Sequence of chain 2.A:
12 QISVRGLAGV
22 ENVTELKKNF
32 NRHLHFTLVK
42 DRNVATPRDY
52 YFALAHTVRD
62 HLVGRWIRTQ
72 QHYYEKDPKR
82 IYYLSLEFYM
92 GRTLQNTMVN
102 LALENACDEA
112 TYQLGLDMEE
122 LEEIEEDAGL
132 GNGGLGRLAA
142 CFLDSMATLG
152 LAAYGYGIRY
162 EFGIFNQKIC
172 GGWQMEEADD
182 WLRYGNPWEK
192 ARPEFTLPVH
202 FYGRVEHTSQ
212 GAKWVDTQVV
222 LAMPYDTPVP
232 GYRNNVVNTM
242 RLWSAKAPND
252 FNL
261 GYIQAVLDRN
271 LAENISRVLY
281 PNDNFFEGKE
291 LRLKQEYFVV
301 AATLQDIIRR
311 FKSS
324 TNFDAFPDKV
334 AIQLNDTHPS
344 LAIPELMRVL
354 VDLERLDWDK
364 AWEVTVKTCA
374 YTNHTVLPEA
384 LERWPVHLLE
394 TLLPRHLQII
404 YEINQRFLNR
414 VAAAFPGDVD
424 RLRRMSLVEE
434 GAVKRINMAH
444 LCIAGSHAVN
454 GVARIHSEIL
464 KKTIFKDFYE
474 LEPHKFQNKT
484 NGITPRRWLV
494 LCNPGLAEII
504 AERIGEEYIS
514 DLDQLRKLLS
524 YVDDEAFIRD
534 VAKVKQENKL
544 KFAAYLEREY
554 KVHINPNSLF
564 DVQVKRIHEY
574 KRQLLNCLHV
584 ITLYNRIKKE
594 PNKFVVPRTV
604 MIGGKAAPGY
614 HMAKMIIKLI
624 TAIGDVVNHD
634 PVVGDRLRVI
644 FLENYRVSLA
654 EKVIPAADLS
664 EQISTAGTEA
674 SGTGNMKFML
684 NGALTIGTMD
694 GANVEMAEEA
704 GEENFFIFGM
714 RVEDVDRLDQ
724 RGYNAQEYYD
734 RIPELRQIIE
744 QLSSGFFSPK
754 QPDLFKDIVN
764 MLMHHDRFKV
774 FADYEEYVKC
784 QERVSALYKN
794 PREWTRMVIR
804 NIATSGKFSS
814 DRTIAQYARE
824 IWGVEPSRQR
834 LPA

A protein and the small-molecule ligand that binds it are described below.
Small molecule (SMILES): OC[C@H]1O[C@@H](c2nnc(-c3ccccc3)[nH]2)[C@H](O)[C@@H](O)[C@@H]1O

Binding-site contacts:
Ligand atom C2 contacts residue HIS377 of chain 2.A at 3.5 Å.
Ligand atom O4 contacts residue GLY675 of chain 2.A at 2.8 Å (h-bond).
Ligand atom C8 contacts residue ASN284 of chain 2.A at 3.7 Å.
Ligand atom O6 contacts residue ASN484 of chain 2.A at 2.8 Å (h-bond).
Ligand atom C1A contacts residue ASN284 of chain 2.A at 3.5 Å.
Ligand atom C8 contacts residue PHE285 of chain 2.A at 3.8 Å (hydrophobic).
Ligand atom O4 contacts residue SER674 of chain 2.A at 3.6 Å.
Ligand atom N2 contacts residue HIS377 of chain 2.A at 2.6 Å (h-bond).
Ligand atom C6A contacts residue ASN284 of chain 2.A at 3.4 Å.
Ligand atom C10 contacts residue ASN282 of chain 2.A at 3.3 Å.
Ligand atom C6 contacts residue HIS377 of chain 2.A at 3.5 Å.
Ligand atom O4 contacts residue ASN484 of chain 2.A at 3.6 Å.
Ligand atom C8 contacts residue HIS341 of chain 2.A at 3.8 Å.
Ligand atom C2 contacts residue GLU672 of chain 2.A at 3.8 Å.
Ligand atom C9 contacts residue ASN282 of chain 2.A at 3.5 Å.
Ligand atom O6 contacts residue HIS377 of chain 2.A at 2.7 Å (h-bond).
Ligand atom N2 contacts residue THR378 of chain 2.A at 3.8 Å.
Ligand atom N2 contacts residue ASN284 of chain 2.A at 3.5 Å (h-bond).
Ligand atom O2 contacts residue TYR573 of chain 2.A at 3.0 Å (h-bond).
Ligand atom N3 contacts residue HIS377 of chain 2.A at 3.6 Å (h-bond).
Ligand atom N3 contacts residue THR378 of chain 2.A at 3.8 Å.
Ligand atom C11 contacts residue ASN284 of chain 2.A at 3.6 Å.
Ligand atom C10 contacts residue GLU88 of chain 2.A at 3.7 Å.
Ligand atom O5 contacts residue LEU136 of chain 2.A at 3.8 Å.
Ligand atom C3 contacts residue GLU672 of chain 2.A at 3.3 Å.
Ligand atom N3 contacts residue ASN284 of chain 2.A at 3.7 Å.
Ligand atom N5 contacts residue ASN284 of chain 2.A at 3.8 Å.
Ligand atom O3 contacts residue ALA673 of chain 2.A at 3.2 Å (h-bond).
Ligand atom C6 contacts residue ASN484 of chain 2.A at 3.4 Å.
Ligand atom N5 contacts residue LEU136 of chain 2.A at 3.7 Å.
Ligand atom O3 contacts residue GLY675 of chain 2.A at 3.1 Å (h-bond).
Ligand atom O3 contacts residue GLU672 of chain 2.A at 2.7 Å (salt-bridge).
Ligand atom O2 contacts residue GLU672 of chain 2.A at 3.2 Å (salt-bridge).
Ligand atom O3 contacts residue SER674 of chain 2.A at 3.0 Å (h-bond).
Ligand atom C1A contacts residue HIS377 of chain 2.A at 3.6 Å.
Ligand atom C7 contacts residue ASN284 of chain 2.A at 3.5 Å.
Ligand atom O5 contacts residue HIS377 of chain 2.A at 3.7 Å.
Ligand atom O2 contacts residue ASN284 of chain 2.A at 2.7 Å (h-bond).
Ligand atom C6 contacts residue GLY135 of chain 2.A at 3.8 Å.
Ligand atom C4 contacts residue GLY675 of chain 2.A at 3.8 Å.